This small molecule binds to this protein.
Small molecule (SMILES): COC(=O)[C@@H]1C[C@H](O)CN1C(=O)c1ccco1

Binding-site contacts:
Ligand atom C5 contacts residue SER319 of chain 1.A at 3.6 Å.
Ligand atom C8 contacts residue LEU321 of chain 1.A at 3.8 Å (hydrophobic).
Ligand atom C1 contacts residue GLN327 of chain 1.A at 4.1 Å.
Ligand atom C7 contacts residue LYS346 of chain 1.A at 4.0 Å.
Ligand atom C contacts residue ILE320 of chain 1.A at 4.2 Å (hydrophobic).
Ligand atom O3 contacts residue ASP335 of chain 1.A at 4.1 Å.
Ligand atom C9 contacts residue GLU338 of chain 1.A at 3.8 Å.
Ligand atom O1 contacts residue ILE320 of chain 1.A at 4.2 Å.
Ligand atom C10 contacts residue GLY334 of chain 1.A at 3.6 Å.
Ligand atom O4 contacts residue ILE320 of chain 1.A at 4.2 Å.
Ligand atom O2 contacts residue VAL317 of chain 1.A at 4.1 Å.
Ligand atom O1 contacts residue GLN327 of chain 1.A at 3.3 Å (h-bond).
Ligand atom O4 contacts residue SER319 of chain 1.A at 4.1 Å.
Ligand atom C6 contacts residue LYS346 of chain 1.A at 3.8 Å.
Ligand atom C10 contacts residue ASP335 of chain 1.A at 3.3 Å.
Ligand atom C8 contacts residue PHE344 of chain 1.A at 3.7 Å (hydrophobic).
Ligand atom C contacts residue LEU321 of chain 1.A at 3.2 Å (hydrophobic).
Ligand atom O contacts residue LEU321 of chain 1.A at 3.6 Å (h-bond).
Ligand atom C10 contacts residue GLU331 of chain 1.A at 3.9 Å.
Ligand atom C8 contacts residue LYS346 of chain 1.A at 3.4 Å.
Ligand atom C9 contacts residue LYS346 of chain 1.A at 3.9 Å.
Ligand atom C contacts residue GLN327 of chain 1.A at 2.8 Å.
Ligand atom C9 contacts residue ASP335 of chain 1.A at 4.0 Å.
Ligand atom C10 contacts residue LEU321 of chain 1.A at 3.9 Å (hydrophobic).
Ligand atom N contacts residue LEU321 of chain 1.A at 4.2 Å.
Ligand atom C4 contacts residue SER319 of chain 1.A at 4.3 Å.
Ligand atom C7 contacts residue LEU321 of chain 1.A at 3.7 Å (hydrophobic).
Ligand atom O contacts residue GLN327 of chain 1.A at 4.0 Å.
Ligand atom C9 contacts residue PHE344 of chain 1.A at 4.2 Å (hydrophobic).
Ligand atom O3 contacts residue GLU331 of chain 1.A at 4.2 Å.
Ligand atom C5 contacts residue ILE320 of chain 1.A at 3.9 Å (hydrophobic).
Ligand atom O2 contacts residue LEU321 of chain 1.A at 4.1 Å.
Ligand atom O3 contacts residue LEU321 of chain 1.A at 3.8 Å.
Ligand atom O contacts residue GLU331 of chain 1.A at 4.2 Å.
Ligand atom O2 contacts residue LYS346 of chain 1.A at 3.2 Å.
Ligand atom C9 contacts residue GLY334 of chain 1.A at 3.7 Å.
Ligand atom C6 contacts residue LEU321 of chain 1.A at 3.8 Å (hydrophobic).
Ligand atom C9 contacts residue LEU321 of chain 1.A at 3.9 Å (hydrophobic).
Ligand atom C contacts residue GLU331 of chain 1.A at 4.2 Å.
Ligand atom C contacts residue ALA330 of chain 1.A at 3.6 Å (hydrophobic).

Sequence of chain 1.A:
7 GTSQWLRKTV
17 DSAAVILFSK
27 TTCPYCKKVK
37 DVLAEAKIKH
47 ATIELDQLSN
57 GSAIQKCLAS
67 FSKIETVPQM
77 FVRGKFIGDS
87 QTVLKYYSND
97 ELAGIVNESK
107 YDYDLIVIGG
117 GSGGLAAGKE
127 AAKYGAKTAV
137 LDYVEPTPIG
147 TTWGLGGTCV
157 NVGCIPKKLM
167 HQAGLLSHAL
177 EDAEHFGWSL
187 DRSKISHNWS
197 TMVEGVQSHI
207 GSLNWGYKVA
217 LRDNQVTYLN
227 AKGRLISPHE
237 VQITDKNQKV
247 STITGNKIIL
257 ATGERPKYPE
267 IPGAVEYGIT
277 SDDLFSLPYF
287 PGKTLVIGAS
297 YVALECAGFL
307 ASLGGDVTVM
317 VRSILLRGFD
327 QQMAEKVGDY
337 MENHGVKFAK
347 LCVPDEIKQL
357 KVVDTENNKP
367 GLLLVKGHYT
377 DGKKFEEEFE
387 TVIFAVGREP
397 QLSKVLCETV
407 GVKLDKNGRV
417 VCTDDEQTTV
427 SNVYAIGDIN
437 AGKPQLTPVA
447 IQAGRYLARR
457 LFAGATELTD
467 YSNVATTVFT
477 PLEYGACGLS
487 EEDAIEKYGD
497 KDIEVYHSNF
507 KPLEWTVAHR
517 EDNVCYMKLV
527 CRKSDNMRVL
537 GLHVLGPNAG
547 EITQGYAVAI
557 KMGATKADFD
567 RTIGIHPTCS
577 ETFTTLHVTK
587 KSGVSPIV